Binding-site contacts:
Ligand atom O3 contacts residue GLU69 of chain 1.F at 3.7 Å.
Ligand atom C1 contacts residue ASN66 of chain 1.F at 1.5 Å.
Ligand atom C3 contacts residue GLU69 of chain 1.F at 3.9 Å.
Ligand atom C8 contacts residue GLN64 of chain 1.F at 4.1 Å.
Ligand atom C6 contacts residue ASN66 of chain 1.F at 3.2 Å.
Ligand atom C4 contacts residue ASN66 of chain 1.F at 3.4 Å.
Ligand atom N2 contacts residue ASN66 of chain 1.F at 3.6 Å (h-bond).
Ligand atom C3 contacts residue ASN66 of chain 1.F at 3.5 Å.
Ligand atom O3 contacts residue ASN66 of chain 1.F at 4.4 Å.
Ligand atom O7 contacts residue TRP65 of chain 1.F at 3.8 Å.
Ligand atom C2 contacts residue ASN66 of chain 1.F at 2.5 Å.
Ligand atom O5 contacts residue ASN66 of chain 1.F at 2.4 Å (h-bond).
Ligand atom C2 contacts residue GLU69 of chain 1.F at 3.6 Å.
Ligand atom C8 contacts residue ASN66 of chain 1.F at 3.9 Å.
Ligand atom C7 contacts residue TRP65 of chain 1.F at 3.8 Å (hydrophobic).
Ligand atom C1 contacts residue GLU69 of chain 1.F at 4.1 Å.
Ligand atom C8 contacts residue TRP65 of chain 1.F at 3.7 Å (hydrophobic).
Ligand atom C7 contacts residue ASN66 of chain 1.F at 3.4 Å.
Ligand atom O7 contacts residue GLU69 of chain 1.F at 4.1 Å.
Ligand atom O7 contacts residue ASN66 of chain 1.F at 3.2 Å (h-bond).
Ligand atom C5 contacts residue ASN66 of chain 1.F at 3.1 Å.
Ligand atom C4 contacts residue GLU69 of chain 1.F at 4.0 Å.
Ligand atom N2 contacts residue TRP65 of chain 1.F at 4.5 Å.

This protein binds this small molecule.
Small molecule (SMILES): CC(=O)N[C@@H]1[C@@H](O)[C@H](O)[C@@H](CO)O[C@H]1O

Sequence of chain 1.F:
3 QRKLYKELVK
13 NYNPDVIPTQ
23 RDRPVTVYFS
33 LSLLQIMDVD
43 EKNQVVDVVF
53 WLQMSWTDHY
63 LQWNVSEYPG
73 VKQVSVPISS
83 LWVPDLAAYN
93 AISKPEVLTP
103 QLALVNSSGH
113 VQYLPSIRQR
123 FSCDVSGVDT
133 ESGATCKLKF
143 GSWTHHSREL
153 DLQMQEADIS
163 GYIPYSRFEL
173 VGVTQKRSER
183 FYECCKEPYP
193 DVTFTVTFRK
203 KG